The small molecule below binds the protein below.
Small molecule (SMILES): c1ccc(-c2cncc(N3CCCNCC3)c2)cc1

Sequence of chain 1.G:
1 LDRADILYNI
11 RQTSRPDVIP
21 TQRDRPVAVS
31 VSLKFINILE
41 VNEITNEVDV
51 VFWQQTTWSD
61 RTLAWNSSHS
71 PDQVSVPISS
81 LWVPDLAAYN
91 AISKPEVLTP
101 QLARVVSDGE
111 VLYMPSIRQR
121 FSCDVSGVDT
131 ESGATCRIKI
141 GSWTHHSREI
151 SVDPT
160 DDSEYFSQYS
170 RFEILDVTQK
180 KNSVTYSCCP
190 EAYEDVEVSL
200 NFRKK

Binding-site contacts:
Ligand atom C3 contacts residue TYR192 of chain 1.F at 3.3 Å (hydrophobic).
Ligand atom C6 contacts residue LEU112 of chain 1.G at 3.6 Å (hydrophobic).
Ligand atom N2 contacts residue SER142 of chain 1.F at 3.9 Å.
Ligand atom C4 contacts residue ARG104 of chain 1.G at 3.7 Å.
Ligand atom C7 contacts residue MET114 of chain 1.G at 3.7 Å (hydrophobic).
Ligand atom C3 contacts residue ARG104 of chain 1.G at 3.8 Å.
Ligand atom N3 contacts residue MET114 of chain 1.G at 3.7 Å.
Ligand atom C16 contacts residue MET114 of chain 1.G at 3.5 Å (hydrophobic).
Ligand atom C3 contacts residue GLN73 of chain 1.G at 3.6 Å.
Ligand atom N1 contacts residue TRP143 of chain 1.F at 3.4 Å (h-bond).
Ligand atom N1 contacts residue MET114 of chain 1.G at 3.4 Å.
Ligand atom N2 contacts residue TYR89 of chain 1.F at 2.6 Å (h-bond).
Ligand atom N3 contacts residue THR144 of chain 1.F at 4.0 Å.
Ligand atom C11 contacts residue TRP143 of chain 1.F at 3.4 Å (hydrophobic).
Ligand atom C1 contacts residue ARG104 of chain 1.G at 3.9 Å.
Ligand atom C2 contacts residue CYS188 of chain 1.F at 3.8 Å (hydrophobic).
Ligand atom C15 contacts residue TRP143 of chain 1.F at 3.6 Å (hydrophobic).
Ligand atom C14 contacts residue TRP143 of chain 1.F at 3.9 Å (hydrophobic).
Ligand atom C12 contacts residue CYS187 of chain 1.F at 3.7 Å (hydrophobic).
Ligand atom C4 contacts residue GLN73 of chain 1.G at 3.3 Å.
Ligand atom C10 contacts residue CYS187 of chain 1.F at 4.0 Å (hydrophobic).
Ligand atom C7 contacts residue TRP143 of chain 1.F at 3.6 Å (hydrophobic).
Ligand atom C12 contacts residue MET114 of chain 1.G at 3.6 Å (hydrophobic).
Ligand atom C10 contacts residue CYS188 of chain 1.F at 3.5 Å (hydrophobic).
Ligand atom C11 contacts residue MET114 of chain 1.G at 3.7 Å (hydrophobic).
Ligand atom C14 contacts residue TYR89 of chain 1.F at 3.1 Å (hydrophobic).
Ligand atom C13 contacts residue TYR185 of chain 1.F at 3.6 Å (hydrophobic).
Ligand atom C13 contacts residue TYR192 of chain 1.F at 3.7 Å (hydrophobic).
Ligand atom C14 contacts residue TYR192 of chain 1.F at 3.7 Å (hydrophobic).
Ligand atom C15 contacts residue TYR89 of chain 1.F at 3.5 Å (hydrophobic).
Ligand atom C5 contacts residue LEU112 of chain 1.G at 3.7 Å (hydrophobic).
Ligand atom C5 contacts residue ARG104 of chain 1.G at 3.7 Å.
Ligand atom N2 contacts residue TRP143 of chain 1.F at 3.1 Å (h-bond).
Ligand atom C14 contacts residue TYR185 of chain 1.F at 3.2 Å (hydrophobic).
Ligand atom C2 contacts residue TYR192 of chain 1.F at 2.9 Å (hydrophobic).
Ligand atom C2 contacts residue ARG104 of chain 1.G at 3.9 Å.
Ligand atom C6 contacts residue ARG104 of chain 1.G at 3.6 Å.
Ligand atom C1 contacts residue CYS188 of chain 1.F at 3.8 Å (hydrophobic).
Ligand atom C16 contacts residue TRP143 of chain 1.F at 3.3 Å (hydrophobic).
Ligand atom C13 contacts residue TRP143 of chain 1.F at 4.0 Å (hydrophobic).

Sequence of chain 1.F:
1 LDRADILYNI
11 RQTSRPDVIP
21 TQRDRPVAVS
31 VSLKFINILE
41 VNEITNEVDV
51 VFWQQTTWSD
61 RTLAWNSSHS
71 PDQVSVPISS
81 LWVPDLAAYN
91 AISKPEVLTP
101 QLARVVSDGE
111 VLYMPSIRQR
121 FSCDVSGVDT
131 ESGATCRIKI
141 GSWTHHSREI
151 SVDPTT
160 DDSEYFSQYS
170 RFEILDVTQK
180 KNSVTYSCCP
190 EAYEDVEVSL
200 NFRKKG